A small-molecule ligand and the protein it binds are described below.
Small molecule (SMILES): Cc1ncc(COP(=O)(O)O)c(CN=C(CCC(=O)O)C(=O)O)c1O

Sequence of chain 1.B:
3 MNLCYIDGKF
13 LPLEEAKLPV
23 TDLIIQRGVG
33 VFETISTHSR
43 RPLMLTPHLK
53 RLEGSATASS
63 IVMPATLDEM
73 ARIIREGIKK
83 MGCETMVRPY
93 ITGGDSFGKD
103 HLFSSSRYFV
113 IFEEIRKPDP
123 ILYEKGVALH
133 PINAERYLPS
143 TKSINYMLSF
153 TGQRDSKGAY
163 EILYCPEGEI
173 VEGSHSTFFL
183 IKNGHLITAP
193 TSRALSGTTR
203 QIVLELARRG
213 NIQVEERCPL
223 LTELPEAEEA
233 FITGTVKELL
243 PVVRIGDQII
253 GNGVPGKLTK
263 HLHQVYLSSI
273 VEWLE

Binding-site contacts:
Ligand atom CA contacts residue PMP1 of chain 1.D at 1.6 Å.
Ligand atom OE2 contacts residue THR237 of chain 1.A at 3.2 Å (h-bond).
Ligand atom OE2 contacts residue VAL238 of chain 1.A at 2.7 Å (h-bond).
Ligand atom O4P contacts residue PMP1 of chain 1.D at 0.3 Å (h-bond).
Ligand atom CB contacts residue PMP1 of chain 1.D at 3.0 Å.
Ligand atom O contacts residue LYS144 of chain 1.A at 2.9 Å (salt-bridge).
Ligand atom CG contacts residue PMP1 of chain 1.D at 3.1 Å.
Ligand atom OE1 contacts residue LYS239 of chain 1.A at 2.6 Å (salt-bridge).
Ligand atom OXT contacts residue LYS144 of chain 1.A at 3.2 Å (salt-bridge).
Ligand atom O3 contacts residue TYR148 of chain 1.A at 2.6 Å (h-bond).
Ligand atom O1P contacts residue PMP1 of chain 1.D at 0.2 Å (h-bond).
Ligand atom O3P contacts residue PMP1 of chain 1.D at 0.8 Å (h-bond).
Ligand atom C3 contacts residue PMP1 of chain 1.D at 0.4 Å.
Ligand atom C5A contacts residue PMP1 of chain 1.D at 0.4 Å.
Ligand atom P contacts residue PMP1 of chain 1.D at 0.4 Å.
Ligand atom O contacts residue PMP1 of chain 1.D at 3.1 Å (h-bond).
Ligand atom N contacts residue HIS177 of chain 1.A at 2.8 Å (h-bond).
Ligand atom N1 contacts residue GLU174 of chain 1.A at 2.8 Å (salt-bridge).
Ligand atom OXT contacts residue PMP1 of chain 1.D at 2.9 Å (h-bond).
Ligand atom O3 contacts residue PMP1 of chain 1.D at 0.4 Å (h-bond).
Ligand atom C5 contacts residue PMP1 of chain 1.D at 0.3 Å.
Ligand atom O2P contacts residue THR200 of chain 1.A at 2.6 Å (h-bond).
Ligand atom O2P contacts residue PMP1 of chain 1.D at 0.8 Å (h-bond).
Ligand atom OXT contacts residue ARG29 of chain 1.B at 3.0 Å (salt-bridge).
Ligand atom C contacts residue PMP1 of chain 1.D at 2.3 Å.
Ligand atom C6 contacts residue PMP1 of chain 1.D at 0.4 Å.
Ligand atom C4 contacts residue PMP1 of chain 1.D at 0.3 Å.
Ligand atom C contacts residue LYS144 of chain 1.A at 3.1 Å.
Ligand atom N1 contacts residue PMP1 of chain 1.D at 0.4 Å (h-bond).
Ligand atom C4A contacts residue PMP1 of chain 1.D at 0.3 Å.
Ligand atom O1P contacts residue THR201 of chain 1.A at 2.7 Å (h-bond).
Ligand atom C2 contacts residue PMP1 of chain 1.D at 0.4 Å.
Ligand atom O2P contacts residue ARG53 of chain 1.A at 2.9 Å (salt-bridge).
Ligand atom C2A contacts residue PMP1 of chain 1.D at 0.5 Å.
Ligand atom O3 contacts residue LYS144 of chain 1.A at 2.8 Å (salt-bridge).
Ligand atom OE1 contacts residue HIS177 of chain 1.A at 3.0 Å (h-bond).
Ligand atom N contacts residue PMP1 of chain 1.D at 0.7 Å (h-bond).
Ligand atom O3P contacts residue THR237 of chain 1.A at 3.0 Å (h-bond).
Ligand atom C4 contacts residue HIS177 of chain 1.A at 3.2 Å.
Ligand atom O contacts residue THR36 of chain 1.A at 2.3 Å (h-bond).

Sequence of chain 1.A:
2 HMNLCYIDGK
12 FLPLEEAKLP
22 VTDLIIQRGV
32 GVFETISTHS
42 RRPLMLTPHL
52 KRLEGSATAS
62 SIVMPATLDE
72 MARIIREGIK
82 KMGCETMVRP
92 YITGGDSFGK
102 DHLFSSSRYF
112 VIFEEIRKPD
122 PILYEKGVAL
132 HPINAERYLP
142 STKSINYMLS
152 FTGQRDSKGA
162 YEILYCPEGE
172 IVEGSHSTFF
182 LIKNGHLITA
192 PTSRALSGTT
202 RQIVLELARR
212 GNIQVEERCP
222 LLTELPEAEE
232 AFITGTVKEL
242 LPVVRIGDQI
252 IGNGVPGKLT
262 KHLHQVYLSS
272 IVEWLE